Binding-site contacts:
Ligand atom C1 contacts residue GLY121 of chain 1.B at 4.3 Å.
Ligand atom C5 contacts residue ASN147 of chain 1.B at 3.7 Å.
Ligand atom O5 contacts residue ASN147 of chain 1.B at 2.4 Å (h-bond).
Ligand atom O5 contacts residue GLY121 of chain 1.B at 4.1 Å.
Ligand atom O7 contacts residue ASN147 of chain 1.B at 3.4 Å (h-bond).
Ligand atom C8 contacts residue ASN147 of chain 1.B at 3.2 Å.
Ligand atom C3 contacts residue ASN147 of chain 1.B at 3.8 Å.
Ligand atom C7 contacts residue ASN147 of chain 1.B at 2.9 Å.
Ligand atom C4 contacts residue ASN147 of chain 1.B at 4.3 Å.
Ligand atom C2 contacts residue ASN147 of chain 1.B at 2.5 Å.
Ligand atom C1 contacts residue ASN147 of chain 1.B at 1.5 Å.
Ligand atom O7 contacts residue TYR144 of chain 1.B at 3.8 Å.
Ligand atom N2 contacts residue ASN147 of chain 1.B at 2.9 Å (h-bond).

A small-molecule ligand and the protein it binds are described below.
Small molecule (SMILES): CC(=O)N[C@@H]1[C@@H](O)[C@H](O)[C@@H](CO)O[C@H]1O

Sequence of chain 1.B:
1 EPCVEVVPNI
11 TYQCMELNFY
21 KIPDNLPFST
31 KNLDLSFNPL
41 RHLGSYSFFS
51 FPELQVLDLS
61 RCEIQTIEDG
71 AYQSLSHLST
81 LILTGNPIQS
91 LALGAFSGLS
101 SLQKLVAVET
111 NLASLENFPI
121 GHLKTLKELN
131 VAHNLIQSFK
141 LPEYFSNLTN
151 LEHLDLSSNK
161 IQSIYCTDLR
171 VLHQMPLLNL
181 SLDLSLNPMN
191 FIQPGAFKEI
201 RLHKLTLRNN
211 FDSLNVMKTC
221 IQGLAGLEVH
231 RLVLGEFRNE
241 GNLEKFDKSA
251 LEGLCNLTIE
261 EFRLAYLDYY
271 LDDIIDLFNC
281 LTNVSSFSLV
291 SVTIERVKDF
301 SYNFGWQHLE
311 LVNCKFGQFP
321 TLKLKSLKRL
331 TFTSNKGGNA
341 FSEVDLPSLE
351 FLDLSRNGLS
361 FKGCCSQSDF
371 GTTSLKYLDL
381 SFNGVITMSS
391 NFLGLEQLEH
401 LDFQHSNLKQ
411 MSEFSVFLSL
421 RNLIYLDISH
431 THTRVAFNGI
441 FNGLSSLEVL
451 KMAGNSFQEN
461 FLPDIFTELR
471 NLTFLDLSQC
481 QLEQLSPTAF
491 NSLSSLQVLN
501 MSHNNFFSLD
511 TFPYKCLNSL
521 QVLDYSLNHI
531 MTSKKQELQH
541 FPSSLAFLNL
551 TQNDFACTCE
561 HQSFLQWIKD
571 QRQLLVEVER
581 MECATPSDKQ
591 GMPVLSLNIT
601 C